Binding-site contacts:
Ligand atom O2' contacts residue GLU269 of chain 1.F at 3.1 Å (salt-bridge).
Ligand atom O3B contacts residue MET200 of chain 1.F at 3.1 Å (h-bond).
Ligand atom C8' contacts residue LYS89 of chain 1.F at 3.4 Å.
Ligand atom C5 contacts residue LEU182 of chain 1.F at 3.6 Å (hydrophobic).
Ligand atom O2 contacts residue THR196 of chain 1.F at 2.9 Å (h-bond).
Ligand atom O6' contacts residue ASN171 of chain 1.F at 2.3 Å (h-bond).
Ligand atom O3' contacts residue NAP1 of chain 1.T at 3.6 Å.
Ligand atom O4 contacts residue THR194 of chain 1.F at 3.4 Å (h-bond).
Ligand atom N2' contacts residue LYS89 of chain 1.F at 3.2 Å (salt-bridge).
Ligand atom C1B contacts residue THR196 of chain 1.F at 3.6 Å.
Ligand atom O2A contacts residue VAL179 of chain 1.F at 3.1 Å (h-bond).
Ligand atom C6' contacts residue ASN171 of chain 1.F at 3.1 Å.
Ligand atom O7' contacts residue NAP1 of chain 1.T at 3.0 Å (h-bond).
Ligand atom O4' contacts residue SER129 of chain 1.F at 3.3 Å (h-bond).
Ligand atom C4 contacts residue THR194 of chain 1.F at 3.5 Å.
Ligand atom C3' contacts residue LYS89 of chain 1.F at 3.3 Å.
Ligand atom O6' contacts residue ARG202 of chain 1.F at 3.6 Å.
Ligand atom N3 contacts residue THR194 of chain 1.F at 2.7 Å (h-bond).
Ligand atom O2B contacts residue ARG202 of chain 1.F at 3.3 Å (salt-bridge).
Ligand atom C2B contacts residue THR196 of chain 1.F at 3.5 Å.
Ligand atom O2 contacts residue LEU236 of chain 1.F at 3.6 Å.
Ligand atom O2B contacts residue ASN171 of chain 1.F at 2.6 Å (h-bond).
Ligand atom O4 contacts residue LEU182 of chain 1.F at 3.1 Å.
Ligand atom C7' contacts residue LYS89 of chain 1.F at 3.5 Å.
Ligand atom O2 contacts residue VAL195 of chain 1.F at 3.6 Å.
Ligand atom O3' contacts residue TYR139 of chain 1.F at 2.8 Å (h-bond).
Ligand atom O5' contacts residue ASN171 of chain 1.F at 3.3 Å.
Ligand atom C2' contacts residue NAP1 of chain 1.T at 3.4 Å.
Ligand atom O7' contacts residue LYS89 of chain 1.F at 3.3 Å.
Ligand atom C2B contacts residue GLU269 of chain 1.F at 3.5 Å.
Ligand atom O2' contacts residue THR196 of chain 1.F at 2.5 Å (h-bond).
Ligand atom C4 contacts residue LEU182 of chain 1.F at 3.5 Å (hydrophobic).
Ligand atom O2' contacts residue MET200 of chain 1.F at 3.2 Å (h-bond).
Ligand atom C2 contacts residue THR196 of chain 1.F at 3.4 Å.
Ligand atom O7' contacts residue SER175 of chain 1.F at 3.3 Å (h-bond).
Ligand atom O4' contacts residue TYR139 of chain 1.F at 3.1 Å.
Ligand atom O4' contacts residue ALA131 of chain 1.F at 3.5 Å.
Ligand atom O3' contacts residue LYS89 of chain 1.F at 3.1 Å (salt-bridge).
Ligand atom C2 contacts residue THR194 of chain 1.F at 3.6 Å.
Ligand atom O2A contacts residue SER178 of chain 1.F at 3.4 Å.

The protein below binds the small molecule below.
Small molecule (SMILES): CC(=O)N[C@H]1[C@@H](O[P](=O)(O)O[P](=O)(O)OC[C@H]2O[C@@H](n3ccc(=O)[nH]c3=O)[C@H](O)[C@@H]2O)O[C@H](CO)[C@@H](O)[C@@H]1O

Sequence of chain 1.F:
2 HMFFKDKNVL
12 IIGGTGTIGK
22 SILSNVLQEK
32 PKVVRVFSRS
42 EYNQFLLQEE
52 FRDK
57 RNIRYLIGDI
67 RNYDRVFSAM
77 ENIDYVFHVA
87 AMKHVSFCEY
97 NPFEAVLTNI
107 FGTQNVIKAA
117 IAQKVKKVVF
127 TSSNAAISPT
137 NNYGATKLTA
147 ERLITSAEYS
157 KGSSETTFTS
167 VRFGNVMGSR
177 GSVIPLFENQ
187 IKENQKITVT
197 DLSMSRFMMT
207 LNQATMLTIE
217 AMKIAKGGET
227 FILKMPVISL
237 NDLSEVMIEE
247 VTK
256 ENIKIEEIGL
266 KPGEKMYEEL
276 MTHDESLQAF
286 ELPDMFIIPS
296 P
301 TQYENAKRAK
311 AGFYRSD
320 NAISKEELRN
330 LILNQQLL